A small-molecule ligand and the protein it binds are described below.
Small molecule (SMILES): N[C@H]1CCNC1=O

Binding-site contacts:
Ligand atom C03 contacts residue THR56 of chain 2.B at 4.1 Å.
Ligand atom O07 contacts residue ARG60 of chain 2.B at 3.0 Å (salt-bridge).
Ligand atom N01 contacts residue THR56 of chain 2.B at 2.9 Å (h-bond).
Ligand atom C03 contacts residue SER74 of chain 1.A at 3.9 Å.
Ligand atom C03 contacts residue PHE67 of chain 2.B at 4.4 Å (hydrophobic).
Ligand atom N01 contacts residue VAL57 of chain 2.B at 2.6 Å (h-bond).
Ligand atom C06 contacts residue THR56 of chain 2.B at 3.1 Å.
Ligand atom O07 contacts residue VAL57 of chain 2.B at 3.1 Å (h-bond).
Ligand atom C06 contacts residue LEU59 of chain 2.B at 4.1 Å (hydrophobic).
Ligand atom C02 contacts residue VAL57 of chain 2.B at 3.8 Å (hydrophobic).
Ligand atom N05 contacts residue TYR54 of chain 2.B at 3.5 Å (h-bond).
Ligand atom N05 contacts residue LEU59 of chain 2.B at 4.4 Å.
Ligand atom C04 contacts residue SER74 of chain 1.A at 4.2 Å.
Ligand atom C03 contacts residue THR79 of chain 1.A at 3.8 Å.
Ligand atom C02 contacts residue THR79 of chain 1.A at 4.1 Å.
Ligand atom N05 contacts residue ARG60 of chain 2.B at 4.1 Å.
Ligand atom C03 contacts residue TYR54 of chain 2.B at 3.3 Å (hydrophobic).
Ligand atom N05 contacts residue THR56 of chain 2.B at 4.1 Å.
Ligand atom N01 contacts residue THR79 of chain 1.A at 4.2 Å.
Ligand atom C04 contacts residue ARG60 of chain 2.B at 4.2 Å.
Ligand atom C02 contacts residue THR56 of chain 2.B at 2.9 Å.
Ligand atom O07 contacts residue MET58 of chain 2.B at 4.0 Å.
Ligand atom C03 contacts residue ARG60 of chain 2.B at 4.3 Å.
Ligand atom O07 contacts residue LEU59 of chain 2.B at 3.1 Å (h-bond).
Ligand atom O07 contacts residue THR56 of chain 2.B at 3.0 Å (h-bond).
Ligand atom C06 contacts residue TYR54 of chain 2.B at 3.8 Å (hydrophobic).
Ligand atom C06 contacts residue ARG60 of chain 2.B at 3.9 Å.
Ligand atom N05 contacts residue PHE67 of chain 2.B at 4.4 Å.
Ligand atom C02 contacts residue ASN55 of chain 2.B at 4.4 Å.
Ligand atom C04 contacts residue PHE67 of chain 2.B at 3.4 Å (hydrophobic).
Ligand atom C04 contacts residue TYR54 of chain 2.B at 2.7 Å (hydrophobic).
Ligand atom C06 contacts residue VAL57 of chain 2.B at 3.8 Å (hydrophobic).
Ligand atom C02 contacts residue TYR54 of chain 2.B at 3.2 Å (hydrophobic).

Sequence of chain 2.B:
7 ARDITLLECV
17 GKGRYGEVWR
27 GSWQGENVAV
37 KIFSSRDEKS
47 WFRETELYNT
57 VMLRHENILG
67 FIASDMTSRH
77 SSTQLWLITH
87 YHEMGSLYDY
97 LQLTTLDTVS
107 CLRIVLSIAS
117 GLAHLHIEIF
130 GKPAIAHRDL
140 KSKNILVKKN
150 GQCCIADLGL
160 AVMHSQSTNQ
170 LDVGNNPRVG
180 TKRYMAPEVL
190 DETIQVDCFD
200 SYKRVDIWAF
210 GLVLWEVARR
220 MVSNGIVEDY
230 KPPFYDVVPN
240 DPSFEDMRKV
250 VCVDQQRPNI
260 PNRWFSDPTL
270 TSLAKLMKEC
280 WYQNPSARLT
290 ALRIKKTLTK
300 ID

Sequence of chain 1.A:
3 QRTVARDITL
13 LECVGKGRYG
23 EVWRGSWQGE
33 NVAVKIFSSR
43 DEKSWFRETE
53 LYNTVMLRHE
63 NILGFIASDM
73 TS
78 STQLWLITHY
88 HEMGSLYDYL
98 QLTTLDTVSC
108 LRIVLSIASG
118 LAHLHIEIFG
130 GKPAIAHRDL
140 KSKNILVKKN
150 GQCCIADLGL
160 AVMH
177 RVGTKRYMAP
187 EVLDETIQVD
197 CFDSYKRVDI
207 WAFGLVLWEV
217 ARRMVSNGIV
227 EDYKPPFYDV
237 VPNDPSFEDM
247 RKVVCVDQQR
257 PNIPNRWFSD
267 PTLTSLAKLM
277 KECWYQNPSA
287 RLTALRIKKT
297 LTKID